A protein and the small-molecule ligand that binds it are described below.
Small molecule (SMILES): C[C@H]1C(=O)N(C)C=Cc2cc(OCCOc3ccc4c(c3)C=CN(C)C(=O)[C@@H]4C)ccc21

Sequence of chain 1.A:
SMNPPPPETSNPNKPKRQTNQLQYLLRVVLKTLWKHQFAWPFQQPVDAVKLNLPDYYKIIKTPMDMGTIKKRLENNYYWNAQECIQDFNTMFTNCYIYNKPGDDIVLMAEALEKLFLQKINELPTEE

Binding-site contacts:
Ligand atom O11 contacts residue MET108 of chain 1.A at 4.2 Å.
Ligand atom C06 contacts residue ASN99 of chain 1.A at 4.1 Å.
Ligand atom C01 contacts residue TYR98 of chain 1.A at 3.7 Å (hydrophobic).
Ligand atom O34 contacts residue TYR56 of chain 1.A at 4.1 Å.
Ligand atom C04 contacts residue ILE105 of chain 1.A at 4.2 Å (hydrophobic).
Ligand atom C27 contacts residue ILE105 of chain 1.A at 4.0 Å (hydrophobic).
Ligand atom C14 contacts residue ASP104 of chain 1.A at 2.8 Å.
Ligand atom C12 contacts residue ASP104 of chain 1.A at 4.0 Å.
Ligand atom C33 contacts residue ASN99 of chain 1.A at 4.2 Å.
Ligand atom O34 contacts residue ASN99 of chain 1.A at 3.3 Å (h-bond).
Ligand atom C05 contacts residue ILE105 of chain 1.A at 3.9 Å (hydrophobic).
Ligand atom C30 contacts residue VAL46 of chain 1.A at 4.2 Å (hydrophobic).
Ligand atom C18 contacts residue ASP104 of chain 1.A at 4.2 Å.
Ligand atom C29 contacts residue PRO41 of chain 1.A at 3.5 Å (hydrophobic).
Ligand atom O08 contacts residue ILE105 of chain 1.A at 4.1 Å.
Ligand atom C09 contacts residue TRP40 of chain 1.A at 3.9 Å (hydrophobic).
Ligand atom N31 contacts residue VAL46 of chain 1.A at 3.7 Å.
Ligand atom O34 contacts residue VAL46 of chain 1.A at 4.2 Å.
Ligand atom C32 contacts residue VAL46 of chain 1.A at 3.9 Å (hydrophobic).
Ligand atom C01 contacts residue ASN99 of chain 1.A at 3.9 Å.
Ligand atom C32 contacts residue PRO41 of chain 1.A at 3.6 Å (hydrophobic).
Ligand atom N31 contacts residue PRO41 of chain 1.A at 4.0 Å.
Ligand atom C28 contacts residue ILE105 of chain 1.A at 4.1 Å (hydrophobic).
Ligand atom C07 contacts residue ILE105 of chain 1.A at 3.8 Å (hydrophobic).
Ligand atom C05 contacts residue ASN99 of chain 1.A at 3.4 Å.
Ligand atom C06 contacts residue ILE105 of chain 1.A at 3.7 Å (hydrophobic).
Ligand atom C01 contacts residue LEU53 of chain 1.A at 3.4 Å (hydrophobic).
Ligand atom C32 contacts residue PHE42 of chain 1.A at 3.5 Å (hydrophobic).
Ligand atom C13 contacts residue ASP104 of chain 1.A at 2.9 Å.
Ligand atom C15 contacts residue ASP104 of chain 1.A at 3.9 Å.
Ligand atom C33 contacts residue ILE105 of chain 1.A at 4.2 Å (hydrophobic).
Ligand atom C33 contacts residue VAL46 of chain 1.A at 3.9 Å (hydrophobic).
Ligand atom C02 contacts residue LEU51 of chain 1.A at 4.2 Å (hydrophobic).
Ligand atom C26 contacts residue TRP40 of chain 1.A at 4.2 Å (hydrophobic).
Ligand atom C30 contacts residue PRO41 of chain 1.A at 3.4 Å (hydrophobic).
Ligand atom O11 contacts residue TRP40 of chain 1.A at 3.7 Å.
Ligand atom C02 contacts residue LEU53 of chain 1.A at 4.0 Å (hydrophobic).
Ligand atom N31 contacts residue ILE105 of chain 1.A at 4.2 Å.
Ligand atom C01 contacts residue TYR56 of chain 1.A at 4.1 Å (hydrophobic).
Ligand atom C29 contacts residue LEU51 of chain 1.A at 3.9 Å (hydrophobic).